Sequence of chain 1.A:
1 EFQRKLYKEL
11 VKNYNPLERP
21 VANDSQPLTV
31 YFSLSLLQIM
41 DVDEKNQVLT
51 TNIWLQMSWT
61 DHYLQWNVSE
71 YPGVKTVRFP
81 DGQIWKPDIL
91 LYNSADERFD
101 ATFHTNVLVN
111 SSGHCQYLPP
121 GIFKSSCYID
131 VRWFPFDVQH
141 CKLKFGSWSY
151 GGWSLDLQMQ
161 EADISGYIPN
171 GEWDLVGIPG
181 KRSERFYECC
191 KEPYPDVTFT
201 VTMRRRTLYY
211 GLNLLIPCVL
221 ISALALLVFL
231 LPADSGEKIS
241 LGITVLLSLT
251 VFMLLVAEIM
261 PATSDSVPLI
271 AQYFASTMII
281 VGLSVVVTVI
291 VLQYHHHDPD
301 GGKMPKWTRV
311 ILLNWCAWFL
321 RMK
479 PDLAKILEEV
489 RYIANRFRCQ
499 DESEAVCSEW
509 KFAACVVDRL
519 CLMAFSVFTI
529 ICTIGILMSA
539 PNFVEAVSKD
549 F

Sequence of chain 1.E:
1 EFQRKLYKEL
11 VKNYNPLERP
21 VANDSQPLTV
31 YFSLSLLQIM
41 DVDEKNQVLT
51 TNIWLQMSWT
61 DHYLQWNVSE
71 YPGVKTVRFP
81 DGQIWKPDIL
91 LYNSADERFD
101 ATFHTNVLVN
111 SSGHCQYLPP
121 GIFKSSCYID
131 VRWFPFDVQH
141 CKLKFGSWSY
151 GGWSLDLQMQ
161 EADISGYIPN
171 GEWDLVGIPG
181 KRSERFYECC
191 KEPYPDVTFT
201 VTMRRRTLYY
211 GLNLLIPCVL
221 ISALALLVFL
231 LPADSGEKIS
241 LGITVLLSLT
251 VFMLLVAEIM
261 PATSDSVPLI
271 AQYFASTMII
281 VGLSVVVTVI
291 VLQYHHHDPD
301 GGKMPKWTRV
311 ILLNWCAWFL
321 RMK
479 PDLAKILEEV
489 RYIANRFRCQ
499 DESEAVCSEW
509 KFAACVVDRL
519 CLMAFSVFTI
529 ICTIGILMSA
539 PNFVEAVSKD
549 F

Binding-site contacts:
Ligand atom N2 contacts residue LEU118 of chain 1.A at 3.6 Å.
Ligand atom C6 contacts residue TYR92 of chain 1.E at 4.0 Å (hydrophobic).
Ligand atom C10 contacts residue TRP148 of chain 1.E at 4.0 Å (hydrophobic).
Ligand atom C11 contacts residue LEU118 of chain 1.A at 3.6 Å (hydrophobic).
Ligand atom CL contacts residue LEU108 of chain 1.A at 3.5 Å.
Ligand atom N1 contacts residue SER147 of chain 1.E at 4.0 Å.
Ligand atom C8 contacts residue CYS190 of chain 1.E at 3.6 Å (hydrophobic).
Ligand atom N2 contacts residue TRP148 of chain 1.E at 3.4 Å (h-bond).
Ligand atom C4 contacts residue TRP54 of chain 1.A at 3.9 Å (hydrophobic).
Ligand atom C7 contacts residue TRP148 of chain 1.E at 3.2 Å (hydrophobic).
Ligand atom C8 contacts residue TRP148 of chain 1.E at 3.7 Å (hydrophobic).
Ligand atom C8 contacts residue CYS189 of chain 1.E at 4.0 Å (hydrophobic).
Ligand atom C11 contacts residue TRP148 of chain 1.E at 3.2 Å (hydrophobic).
Ligand atom CL contacts residue GLN116 of chain 1.A at 3.8 Å.
Ligand atom CL contacts residue ASN106 of chain 1.A at 3.7 Å.
Ligand atom C9 contacts residue TYR194 of chain 1.E at 3.5 Å (hydrophobic).
Ligand atom C2 contacts residue TYR194 of chain 1.E at 3.9 Å (hydrophobic).
Ligand atom N1 contacts residue TYR92 of chain 1.E at 3.0 Å (h-bond).
Ligand atom C9 contacts residue CYS190 of chain 1.E at 4.2 Å (hydrophobic).
Ligand atom N1 contacts residue TYR194 of chain 1.E at 3.7 Å.
Ligand atom C5 contacts residue TRP148 of chain 1.E at 3.9 Å (hydrophobic).
Ligand atom C3 contacts residue TYR194 of chain 1.E at 3.6 Å (hydrophobic).
Ligand atom C3 contacts residue TRP148 of chain 1.E at 4.1 Å (hydrophobic).
Ligand atom C4 contacts residue TYR187 of chain 1.E at 3.6 Å (hydrophobic).
Ligand atom C8 contacts residue TYR194 of chain 1.E at 3.4 Å (hydrophobic).
Ligand atom C2 contacts residue CYS189 of chain 1.E at 3.5 Å (hydrophobic).
Ligand atom C9 contacts residue TRP148 of chain 1.E at 4.1 Å (hydrophobic).
Ligand atom C3 contacts residue TYR187 of chain 1.E at 3.9 Å (hydrophobic).
Ligand atom N1 contacts residue TRP148 of chain 1.E at 2.9 Å (h-bond).
Ligand atom C7 contacts residue LEU118 of chain 1.A at 4.1 Å (hydrophobic).
Ligand atom C6 contacts residue TRP148 of chain 1.E at 3.4 Å (hydrophobic).
Ligand atom C3 contacts residue TYR92 of chain 1.E at 3.5 Å (hydrophobic).
Ligand atom C10 contacts residue SER149 of chain 1.E at 4.2 Å.
Ligand atom C5 contacts residue TYR92 of chain 1.E at 3.9 Å (hydrophobic).
Ligand atom C5 contacts residue TRP54 of chain 1.A at 3.5 Å (hydrophobic).
Ligand atom C4 contacts residue TYR92 of chain 1.E at 3.6 Å (hydrophobic).
Ligand atom C10 contacts residue LEU118 of chain 1.A at 4.0 Å (hydrophobic).
Ligand atom C1 contacts residue CYS189 of chain 1.E at 4.0 Å (hydrophobic).
Ligand atom C1 contacts residue TRP148 of chain 1.E at 3.8 Å (hydrophobic).
Ligand atom CL contacts residue SER149 of chain 1.E at 4.1 Å.

A protein and the small-molecule ligand that binds it are described below.
Small molecule (SMILES): Clc1ccc([C@H]2C[C@@H]3CC[C@H]2N3)cn1